Sequence of chain 1.G:
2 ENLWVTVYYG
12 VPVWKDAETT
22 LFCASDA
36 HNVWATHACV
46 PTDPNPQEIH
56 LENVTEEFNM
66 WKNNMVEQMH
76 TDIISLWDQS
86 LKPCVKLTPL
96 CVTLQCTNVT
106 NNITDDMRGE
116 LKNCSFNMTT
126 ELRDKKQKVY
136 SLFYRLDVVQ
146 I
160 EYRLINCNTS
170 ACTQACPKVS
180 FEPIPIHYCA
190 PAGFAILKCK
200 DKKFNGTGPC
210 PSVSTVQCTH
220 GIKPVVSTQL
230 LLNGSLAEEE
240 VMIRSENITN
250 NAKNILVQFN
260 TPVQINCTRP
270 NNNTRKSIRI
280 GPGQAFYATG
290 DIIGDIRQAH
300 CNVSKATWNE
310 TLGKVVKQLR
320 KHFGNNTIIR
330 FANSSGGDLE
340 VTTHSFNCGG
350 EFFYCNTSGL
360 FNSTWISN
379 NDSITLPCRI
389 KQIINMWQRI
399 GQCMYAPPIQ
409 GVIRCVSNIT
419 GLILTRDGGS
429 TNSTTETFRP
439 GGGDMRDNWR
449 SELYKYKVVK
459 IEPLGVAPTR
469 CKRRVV

Sequence of chain 1.F:
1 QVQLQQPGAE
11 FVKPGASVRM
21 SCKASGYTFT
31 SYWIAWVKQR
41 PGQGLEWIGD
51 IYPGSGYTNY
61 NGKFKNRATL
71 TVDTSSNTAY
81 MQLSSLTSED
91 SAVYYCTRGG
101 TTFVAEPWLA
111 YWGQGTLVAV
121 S

Binding-site contacts:
Ligand atom O5 contacts residue ASN58 of chain 1.G at 2.4 Å (h-bond).
Ligand atom C7 contacts residue GLY16 of chain 1.H at 4.0 Å.
Ligand atom O4 contacts residue VAL104 of chain 1.F at 3.1 Å.
Ligand atom C6 contacts residue VAL104 of chain 1.F at 4.2 Å (hydrophobic).
Ligand atom C8 contacts residue ASN58 of chain 1.G at 4.3 Å.
Ligand atom N2 contacts residue GLU57 of chain 1.G at 4.5 Å.
Ligand atom O7 contacts residue SER17 of chain 1.H at 3.3 Å.
Ligand atom O7 contacts residue GLY16 of chain 1.H at 3.0 Å (h-bond).
Ligand atom O2 contacts residue VAL104 of chain 1.F at 4.0 Å.
Ligand atom C2 contacts residue ASN58 of chain 1.G at 2.5 Å.
Ligand atom C7 contacts residue SER17 of chain 1.H at 3.7 Å.
Ligand atom N2 contacts residue ASN58 of chain 1.G at 2.9 Å (h-bond).
Ligand atom O7 contacts residue ASN58 of chain 1.G at 2.9 Å (h-bond).
Ligand atom C8 contacts residue PHE103 of chain 1.F at 4.3 Å (hydrophobic).
Ligand atom O5 contacts residue VAL104 of chain 1.F at 4.3 Å.
Ligand atom C3 contacts residue ASN58 of chain 1.G at 3.8 Å.
Ligand atom C6 contacts residue PHE103 of chain 1.F at 3.5 Å (hydrophobic).
Ligand atom C4 contacts residue VAL104 of chain 1.F at 3.9 Å (hydrophobic).
Ligand atom C8 contacts residue GLU57 of chain 1.G at 3.6 Å.
Ligand atom C7 contacts residue ASN58 of chain 1.G at 3.1 Å.
Ligand atom C8 contacts residue SER17 of chain 1.H at 3.3 Å.
Ligand atom C1 contacts residue VAL104 of chain 1.F at 4.2 Å (hydrophobic).
Ligand atom C1 contacts residue ASN58 of chain 1.G at 1.4 Å.
Ligand atom C7 contacts residue GLU57 of chain 1.G at 4.2 Å.
Ligand atom C5 contacts residue ASN58 of chain 1.G at 3.7 Å.
Ligand atom C4 contacts residue ASN58 of chain 1.G at 4.2 Å.
Ligand atom O6 contacts residue THR101 of chain 1.F at 4.5 Å.
Ligand atom O6 contacts residue PHE103 of chain 1.F at 3.1 Å.

This protein binds this small molecule.
Small molecule (SMILES): CC(=O)N[C@H]1[C@H](O[C@H]2[C@H](O)[C@@H](NC(C)=O)CO[C@@H]2CO)O[C@H](CO)[C@@H](O[C@@H]2O[C@H](CO)[C@@H](O)[C@H](O)[C@@H]2O)[C@@H]1O

Sequence of chain 1.H:
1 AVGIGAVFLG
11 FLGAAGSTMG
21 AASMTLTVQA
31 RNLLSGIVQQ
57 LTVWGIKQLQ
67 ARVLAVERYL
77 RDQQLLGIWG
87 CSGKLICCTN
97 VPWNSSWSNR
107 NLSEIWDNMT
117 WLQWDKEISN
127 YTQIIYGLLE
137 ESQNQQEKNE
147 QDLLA